A small-molecule ligand and the protein it binds are described below.
Small molecule (SMILES): CC(=O)N[C@@H]1[C@@H](O)[C@H](O)[C@@H](CO)O[C@H]1O

Sequence of chain 1.B:
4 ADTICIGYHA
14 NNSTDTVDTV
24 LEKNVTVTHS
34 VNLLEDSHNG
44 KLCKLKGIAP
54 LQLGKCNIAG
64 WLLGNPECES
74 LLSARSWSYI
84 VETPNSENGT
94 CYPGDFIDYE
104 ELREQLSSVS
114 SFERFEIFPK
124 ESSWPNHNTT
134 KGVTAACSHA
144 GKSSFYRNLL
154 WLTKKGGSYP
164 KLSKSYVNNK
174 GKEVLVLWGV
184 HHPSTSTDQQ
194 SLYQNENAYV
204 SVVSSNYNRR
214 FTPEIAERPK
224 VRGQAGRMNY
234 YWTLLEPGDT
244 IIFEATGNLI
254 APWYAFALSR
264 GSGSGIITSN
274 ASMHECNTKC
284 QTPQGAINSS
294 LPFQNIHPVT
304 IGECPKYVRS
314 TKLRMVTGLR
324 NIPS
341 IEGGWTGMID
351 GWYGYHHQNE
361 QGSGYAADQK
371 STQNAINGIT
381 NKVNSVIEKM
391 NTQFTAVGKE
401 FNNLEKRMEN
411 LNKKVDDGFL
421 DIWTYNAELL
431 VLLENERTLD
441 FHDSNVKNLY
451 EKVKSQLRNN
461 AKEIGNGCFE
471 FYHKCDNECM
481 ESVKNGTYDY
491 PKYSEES

Binding-site contacts:
Ligand atom N2 contacts residue LYS157 of chain 1.B at 4.4 Å.
Ligand atom C8 contacts residue LYS134 of chain 1.B at 4.1 Å.
Ligand atom O7 contacts residue THR156 of chain 1.B at 3.2 Å (h-bond).
Ligand atom O7 contacts residue LYS134 of chain 1.B at 3.1 Å.
Ligand atom O7 contacts residue LYS157 of chain 1.B at 4.0 Å.
Ligand atom C7 contacts residue THR156 of chain 1.B at 4.1 Å.
Ligand atom C2 contacts residue ASN131 of chain 1.B at 2.5 Å.
Ligand atom C1 contacts residue ASN131 of chain 1.B at 1.4 Å.
Ligand atom C6 contacts residue ASN131 of chain 1.B at 4.5 Å.
Ligand atom C4 contacts residue ASN131 of chain 1.B at 4.3 Å.
Ligand atom C8 contacts residue ASN131 of chain 1.B at 4.4 Å.
Ligand atom C8 contacts residue LYS157 of chain 1.B at 3.5 Å.
Ligand atom N2 contacts residue ASN131 of chain 1.B at 2.9 Å (h-bond).
Ligand atom O5 contacts residue THR133 of chain 1.B at 4.1 Å.
Ligand atom C3 contacts residue ASN131 of chain 1.B at 3.8 Å.
Ligand atom C6 contacts residue THR133 of chain 1.B at 3.9 Å.
Ligand atom O5 contacts residue ASN131 of chain 1.B at 2.4 Å (h-bond).
Ligand atom C5 contacts residue ASN131 of chain 1.B at 3.7 Å.
Ligand atom C2 contacts residue LYS134 of chain 1.B at 4.4 Å.
Ligand atom C7 contacts residue ASN131 of chain 1.B at 3.2 Å.
Ligand atom O7 contacts residue ASN131 of chain 1.B at 3.1 Å (h-bond).
Ligand atom C7 contacts residue LYS134 of chain 1.B at 3.8 Å.
Ligand atom C7 contacts residue LYS157 of chain 1.B at 3.8 Å.